The protein below binds the small molecule below.
Small molecule (SMILES): CC(=O)N[C@H]1[C@H](O[C@H]2[C@H](O)[C@@H](NC(C)=O)CO[C@@H]2CO)O[C@H](CO)[C@@H](O)[C@@H]1O

Binding-site contacts:
Ligand atom C7 contacts residue ASN122 of chain 1.A at 3.5 Å.
Ligand atom O5 contacts residue ASN122 of chain 1.A at 2.3 Å (h-bond).
Ligand atom O7 contacts residue THR98 of chain 1.A at 4.4 Å.
Ligand atom O7 contacts residue SER120 of chain 1.A at 3.2 Å (h-bond).
Ligand atom O7 contacts residue GLN100 of chain 1.A at 3.0 Å.
Ligand atom N2 contacts residue LYS133 of chain 1.A at 4.3 Å.
Ligand atom C4 contacts residue ASN122 of chain 1.A at 4.2 Å.
Ligand atom C7 contacts residue SER120 of chain 1.A at 4.4 Å.
Ligand atom C7 contacts residue PHE121 of chain 1.A at 4.2 Å (hydrophobic).
Ligand atom C8 contacts residue GLN100 of chain 1.A at 3.7 Å.
Ligand atom O7 contacts residue PHE121 of chain 1.A at 3.5 Å.
Ligand atom C2 contacts residue ASN122 of chain 1.A at 2.5 Å.
Ligand atom C3 contacts residue ASN122 of chain 1.A at 3.8 Å.
Ligand atom C8 contacts residue ASN122 of chain 1.A at 3.6 Å.
Ligand atom O7 contacts residue ASN122 of chain 1.A at 4.3 Å.
Ligand atom C5 contacts residue ASN122 of chain 1.A at 3.6 Å.
Ligand atom C7 contacts residue GLN100 of chain 1.A at 3.7 Å.
Ligand atom N2 contacts residue ASN122 of chain 1.A at 2.9 Å (h-bond).
Ligand atom O6 contacts residue ASN122 of chain 1.A at 4.4 Å.
Ligand atom C8 contacts residue THR98 of chain 1.A at 3.9 Å.
Ligand atom C1 contacts residue ASN122 of chain 1.A at 1.4 Å.

Sequence of chain 1.A:
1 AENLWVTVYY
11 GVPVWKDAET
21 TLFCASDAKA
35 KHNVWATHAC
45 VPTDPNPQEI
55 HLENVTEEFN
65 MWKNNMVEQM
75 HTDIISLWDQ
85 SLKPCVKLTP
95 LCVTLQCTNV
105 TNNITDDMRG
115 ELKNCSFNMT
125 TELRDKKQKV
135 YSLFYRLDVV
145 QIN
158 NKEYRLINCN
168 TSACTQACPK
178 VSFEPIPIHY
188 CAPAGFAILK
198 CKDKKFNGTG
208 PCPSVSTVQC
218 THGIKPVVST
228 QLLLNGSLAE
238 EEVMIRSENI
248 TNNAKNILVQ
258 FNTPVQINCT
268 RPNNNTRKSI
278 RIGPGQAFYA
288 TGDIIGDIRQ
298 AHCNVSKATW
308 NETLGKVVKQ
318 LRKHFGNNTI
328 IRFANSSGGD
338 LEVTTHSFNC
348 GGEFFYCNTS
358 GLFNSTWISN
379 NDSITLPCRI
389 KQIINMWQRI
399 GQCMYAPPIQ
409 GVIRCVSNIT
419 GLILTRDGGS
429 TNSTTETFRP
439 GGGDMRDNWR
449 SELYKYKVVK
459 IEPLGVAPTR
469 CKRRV